This protein binds this small molecule.
Small molecule (SMILES): CC(=O)N[C@@H]1[C@@H](O)[C@H](O)[C@@H](CO)O[C@H]1O

Sequence of chain 1.D:
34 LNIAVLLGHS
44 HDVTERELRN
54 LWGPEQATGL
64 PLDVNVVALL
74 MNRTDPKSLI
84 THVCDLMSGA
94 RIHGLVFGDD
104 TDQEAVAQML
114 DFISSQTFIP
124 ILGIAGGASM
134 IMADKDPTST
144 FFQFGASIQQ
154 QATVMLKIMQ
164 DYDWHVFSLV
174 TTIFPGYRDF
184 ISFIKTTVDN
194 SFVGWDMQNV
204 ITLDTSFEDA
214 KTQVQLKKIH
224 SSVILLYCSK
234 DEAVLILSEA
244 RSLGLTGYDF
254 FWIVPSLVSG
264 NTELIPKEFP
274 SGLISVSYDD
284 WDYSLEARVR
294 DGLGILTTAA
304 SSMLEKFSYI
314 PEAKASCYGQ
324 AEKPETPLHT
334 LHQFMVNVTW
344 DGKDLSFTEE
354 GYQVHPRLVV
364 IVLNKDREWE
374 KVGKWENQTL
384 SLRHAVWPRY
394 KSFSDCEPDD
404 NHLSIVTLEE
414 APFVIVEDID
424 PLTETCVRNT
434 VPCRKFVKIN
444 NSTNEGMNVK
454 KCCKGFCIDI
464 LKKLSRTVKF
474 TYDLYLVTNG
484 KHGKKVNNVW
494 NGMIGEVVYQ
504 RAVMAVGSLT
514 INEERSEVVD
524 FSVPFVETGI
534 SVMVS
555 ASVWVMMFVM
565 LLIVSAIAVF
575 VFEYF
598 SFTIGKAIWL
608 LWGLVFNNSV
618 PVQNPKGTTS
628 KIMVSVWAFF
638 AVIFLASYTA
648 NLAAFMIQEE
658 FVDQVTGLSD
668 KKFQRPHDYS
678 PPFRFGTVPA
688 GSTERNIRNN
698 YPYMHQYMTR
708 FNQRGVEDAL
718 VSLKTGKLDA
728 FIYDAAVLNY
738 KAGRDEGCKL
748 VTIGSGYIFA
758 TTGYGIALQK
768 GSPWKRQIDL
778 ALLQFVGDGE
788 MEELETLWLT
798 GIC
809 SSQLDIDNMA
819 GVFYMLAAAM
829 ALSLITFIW

Binding-site contacts:
Ligand atom N2 contacts residue ILE442 of chain 1.D at 3.0 Å (h-bond).
Ligand atom C8 contacts residue ILE442 of chain 1.D at 4.1 Å (hydrophobic).
Ligand atom C5 contacts residue ASN443 of chain 1.D at 3.7 Å.
Ligand atom O7 contacts residue ILE442 of chain 1.D at 3.2 Å (h-bond).
Ligand atom O5 contacts residue ILE442 of chain 1.D at 4.5 Å.
Ligand atom N2 contacts residue ASN443 of chain 1.D at 2.8 Å (h-bond).
Ligand atom C4 contacts residue ASN443 of chain 1.D at 4.2 Å.
Ligand atom C7 contacts residue ASN443 of chain 1.D at 3.8 Å.
Ligand atom C8 contacts residue ASN443 of chain 1.D at 4.3 Å.
Ligand atom C2 contacts residue ILE442 of chain 1.D at 3.7 Å (hydrophobic).
Ligand atom C2 contacts residue ASN443 of chain 1.D at 2.5 Å.
Ligand atom C7 contacts residue ILE442 of chain 1.D at 3.1 Å (hydrophobic).
Ligand atom O5 contacts residue ASN443 of chain 1.D at 2.3 Å (h-bond).
Ligand atom C1 contacts residue ILE442 of chain 1.D at 4.1 Å (hydrophobic).
Ligand atom C1 contacts residue ASN443 of chain 1.D at 1.4 Å.
Ligand atom C3 contacts residue ASN443 of chain 1.D at 3.9 Å.